Sequence of chain 1.B:
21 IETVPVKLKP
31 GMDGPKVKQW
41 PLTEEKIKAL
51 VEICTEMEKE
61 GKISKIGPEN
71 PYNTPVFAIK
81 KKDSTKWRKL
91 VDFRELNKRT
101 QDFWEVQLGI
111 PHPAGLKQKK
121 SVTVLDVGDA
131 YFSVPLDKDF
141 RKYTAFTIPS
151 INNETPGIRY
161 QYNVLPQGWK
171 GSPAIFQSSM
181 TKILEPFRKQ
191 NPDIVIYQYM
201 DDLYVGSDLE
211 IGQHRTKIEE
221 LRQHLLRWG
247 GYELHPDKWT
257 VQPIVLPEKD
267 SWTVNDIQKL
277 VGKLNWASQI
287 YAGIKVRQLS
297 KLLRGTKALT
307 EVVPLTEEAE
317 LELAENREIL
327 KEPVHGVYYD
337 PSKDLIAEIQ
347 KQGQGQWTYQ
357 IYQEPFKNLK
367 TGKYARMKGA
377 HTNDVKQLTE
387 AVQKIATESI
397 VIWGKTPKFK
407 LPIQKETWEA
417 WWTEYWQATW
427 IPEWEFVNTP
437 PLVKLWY

Binding-site contacts:
Ligand atom O1 contacts residue VAL37 of chain 1.B at 3.6 Å.
Ligand atom C4 contacts residue GLU429 of chain 1.B at 3.0 Å.
Ligand atom O4 contacts residue GLU415 of chain 1.B at 4.1 Å.
Ligand atom O5 contacts residue ARG94 of chain 1.B at 3.4 Å.
Ligand atom O2 contacts residue GLU95 of chain 1.B at 3.9 Å.
Ligand atom O3 contacts residue LYS98 of chain 1.B at 3.0 Å (salt-bridge).
Ligand atom C5 contacts residue GLU415 of chain 1.B at 3.3 Å.
Ligand atom C3 contacts residue LYS98 of chain 1.B at 3.8 Å.
Ligand atom C6 contacts residue PHE432 of chain 1.B at 4.1 Å (hydrophobic).
Ligand atom O6 contacts residue GLU429 of chain 1.B at 3.0 Å (salt-bridge).
Ligand atom O6 contacts residue TRP430 of chain 1.B at 3.2 Å (h-bond).
Ligand atom O3 contacts residue ARG94 of chain 1.B at 3.9 Å.
Ligand atom O4 contacts residue LYS411 of chain 1.B at 2.7 Å (salt-bridge).
Ligand atom C6 contacts residue ARG94 of chain 1.B at 4.1 Å.
Ligand atom O4 contacts residue GLU429 of chain 1.B at 2.7 Å (salt-bridge).
Ligand atom O3 contacts residue GLU95 of chain 1.B at 2.5 Å (salt-bridge).
Ligand atom C1 contacts residue TRP40 of chain 1.B at 4.1 Å (hydrophobic).
Ligand atom O2 contacts residue ASP92 of chain 1.B at 4.0 Å.
Ligand atom C6 contacts residue TRP430 of chain 1.B at 3.2 Å (hydrophobic).
Ligand atom O6 contacts residue GLU415 of chain 1.B at 2.9 Å (salt-bridge).
Ligand atom C1 contacts residue ASP92 of chain 1.B at 4.2 Å.
Ligand atom C6 contacts residue TRP430 of chain 1.B at 4.0 Å (hydrophobic).
Ligand atom C3 contacts residue GLU95 of chain 1.B at 3.6 Å.
Ligand atom O6 contacts residue ARG94 of chain 1.B at 3.4 Å (salt-bridge).
Ligand atom O4 contacts residue GLU95 of chain 1.B at 4.1 Å.
Ligand atom C5 contacts residue GLU429 of chain 1.B at 4.0 Å.
Ligand atom C5 contacts residue LYS411 of chain 1.B at 3.8 Å.
Ligand atom O6 contacts residue TRP430 of chain 1.B at 3.0 Å (h-bond).
Ligand atom C2 contacts residue ARG94 of chain 1.B at 4.0 Å.
Ligand atom C4 contacts residue LYS411 of chain 1.B at 3.7 Å.
Ligand atom O4 contacts residue LYS98 of chain 1.B at 2.6 Å (salt-bridge).
Ligand atom C6 contacts residue GLU429 of chain 1.B at 3.7 Å.
Ligand atom C1 contacts residue ARG94 of chain 1.B at 3.6 Å.
Ligand atom C6 contacts residue LYS411 of chain 1.B at 3.9 Å.
Ligand atom O1 contacts residue TRP40 of chain 1.B at 3.7 Å.
Ligand atom C1 contacts residue VAL37 of chain 1.B at 3.6 Å (hydrophobic).
Ligand atom C4 contacts residue LYS98 of chain 1.B at 3.4 Å.
Ligand atom O3 contacts residue GLU429 of chain 1.B at 4.2 Å.
Ligand atom O6 contacts residue PHE432 of chain 1.B at 3.9 Å.
Ligand atom C6 contacts residue GLU415 of chain 1.B at 3.2 Å.

The small molecule below binds the protein below.
Small molecule (SMILES): OC[C@H]1O[C@@](CO)(O[C@H]2O[C@H](CO)[C@@H](O)[C@H](O)[C@H]2O)[C@@H](O)[C@@H]1O